A protein and the small-molecule ligand that binds it are described below.
Small molecule (SMILES): NC(=[NH2+])NCCC[C@H](N)C(=O)O

Sequence of chain 1.A:
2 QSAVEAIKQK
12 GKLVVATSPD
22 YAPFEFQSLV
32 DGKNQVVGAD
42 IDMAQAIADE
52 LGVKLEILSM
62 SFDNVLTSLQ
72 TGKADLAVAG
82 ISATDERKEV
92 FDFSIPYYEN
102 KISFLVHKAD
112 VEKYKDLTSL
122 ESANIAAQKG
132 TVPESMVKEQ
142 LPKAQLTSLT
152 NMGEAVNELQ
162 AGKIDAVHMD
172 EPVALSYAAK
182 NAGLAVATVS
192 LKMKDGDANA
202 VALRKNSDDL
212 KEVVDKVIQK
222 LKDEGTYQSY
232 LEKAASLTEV

Binding-site contacts:
Ligand atom NE contacts residue PHE63 of chain 1.A at 3.3 Å.
Ligand atom CD contacts residue TYR22 of chain 1.A at 3.6 Å (hydrophobic).
Ligand atom CZ contacts residue ALA80 of chain 1.A at 3.6 Å (hydrophobic).
Ligand atom O contacts residue PHE63 of chain 1.A at 3.7 Å.
Ligand atom NH1 contacts residue ASP21 of chain 1.A at 2.9 Å (salt-bridge).
Ligand atom NH2 contacts residue SER19 of chain 1.A at 2.9 Å (h-bond).
Ligand atom CD contacts residue PHE63 of chain 1.A at 3.5 Å (hydrophobic).
Ligand atom NE contacts residue TYR22 of chain 1.A at 3.5 Å.
Ligand atom NH2 contacts residue GLU26 of chain 1.A at 3.0 Å (salt-bridge).
Ligand atom OXT contacts residue SER83 of chain 1.A at 2.8 Å (h-bond).
Ligand atom C contacts residue ARG88 of chain 1.A at 3.5 Å.
Ligand atom O contacts residue VAL133 of chain 1.A at 2.9 Å (h-bond).
Ligand atom CG contacts residue ALA80 of chain 1.A at 3.6 Å (hydrophobic).
Ligand atom OXT contacts residue ARG88 of chain 1.A at 2.7 Å (salt-bridge).
Ligand atom NH1 contacts residue GLN129 of chain 1.A at 3.0 Å (h-bond).
Ligand atom CG contacts residue PHE63 of chain 1.A at 3.7 Å (hydrophobic).
Ligand atom CA contacts residue SER83 of chain 1.A at 3.6 Å.
Ligand atom CZ contacts residue PHE63 of chain 1.A at 3.6 Å (hydrophobic).
Ligand atom O contacts residue ARG88 of chain 1.A at 2.8 Å (salt-bridge).
Ligand atom CA contacts residue ASP171 of chain 1.A at 3.5 Å.
Ligand atom OXT contacts residue GLY81 of chain 1.A at 3.5 Å (h-bond).
Ligand atom NH1 contacts residue TYR22 of chain 1.A at 3.5 Å.
Ligand atom CZ contacts residue ASP21 of chain 1.A at 3.7 Å.
Ligand atom OXT contacts residue ILE82 of chain 1.A at 3.4 Å.
Ligand atom CZ contacts residue TYR22 of chain 1.A at 3.4 Å (hydrophobic).
Ligand atom CD contacts residue GLN129 of chain 1.A at 3.6 Å.
Ligand atom O contacts residue THR132 of chain 1.A at 3.2 Å.
Ligand atom NH1 contacts residue SER19 of chain 1.A at 3.6 Å.
Ligand atom NH2 contacts residue ASP21 of chain 1.A at 3.6 Å.
Ligand atom NH2 contacts residue TYR22 of chain 1.A at 3.5 Å.
Ligand atom CG contacts residue GLY81 of chain 1.A at 3.1 Å.
Ligand atom N contacts residue ASP171 of chain 1.A at 2.9 Å (salt-bridge).
Ligand atom NE contacts residue ALA80 of chain 1.A at 2.8 Å (h-bond).
Ligand atom CB contacts residue ASP171 of chain 1.A at 3.5 Å.
Ligand atom CA contacts residue GLY81 of chain 1.A at 3.7 Å.
Ligand atom CD contacts residue ALA80 of chain 1.A at 3.7 Å (hydrophobic).
Ligand atom N contacts residue SER83 of chain 1.A at 3.0 Å (h-bond).
Ligand atom C contacts residue SER83 of chain 1.A at 3.6 Å.
Ligand atom N contacts residue GLY81 of chain 1.A at 2.7 Å (h-bond).
Ligand atom NH2 contacts residue ALA80 of chain 1.A at 3.5 Å (h-bond).